Sequence of chain 1.A:
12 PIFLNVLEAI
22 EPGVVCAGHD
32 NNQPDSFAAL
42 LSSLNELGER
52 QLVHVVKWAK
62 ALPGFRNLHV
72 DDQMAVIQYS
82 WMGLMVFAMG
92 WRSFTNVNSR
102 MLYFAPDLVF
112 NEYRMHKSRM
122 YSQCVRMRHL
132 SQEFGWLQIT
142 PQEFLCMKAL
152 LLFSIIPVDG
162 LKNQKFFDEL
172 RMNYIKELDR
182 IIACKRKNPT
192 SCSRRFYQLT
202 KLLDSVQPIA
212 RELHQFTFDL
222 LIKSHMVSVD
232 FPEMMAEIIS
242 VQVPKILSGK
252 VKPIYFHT

The protein below binds the small molecule below.
Small molecule (SMILES): N#Cc1ccc(N2C(=O)[C@@H]3[C@H](O)CCN3C2=O)c2ccccc12

Binding-site contacts:
Ligand atom C12 contacts residue MET86 of chain 1.A at 3.6 Å (hydrophobic).
Ligand atom C18 contacts residue VAL87 of chain 1.A at 3.6 Å (hydrophobic).
Ligand atom C3 contacts residue THR218 of chain 1.A at 3.5 Å.
Ligand atom O11 contacts residue MET121 of chain 1.A at 3.7 Å.
Ligand atom N5 contacts residue THR218 of chain 1.A at 3.7 Å.
Ligand atom C3 contacts residue LEU42 of chain 1.A at 3.5 Å (hydrophobic).
Ligand atom C4 contacts residue MET121 of chain 1.A at 3.5 Å (hydrophobic).
Ligand atom C7 contacts residue MET83 of chain 1.A at 3.8 Å (hydrophobic).
Ligand atom C4 contacts residue PHE217 of chain 1.A at 3.7 Å (hydrophobic).
Ligand atom N23 contacts residue ARG93 of chain 1.A at 2.8 Å (salt-bridge).
Ligand atom C19 contacts residue MET128 of chain 1.A at 3.0 Å (hydrophobic).
Ligand atom C14 contacts residue LEU48 of chain 1.A at 3.8 Å (hydrophobic).
Ligand atom C17 contacts residue MET90 of chain 1.A at 3.6 Å (hydrophobic).
Ligand atom C18 contacts residue MET90 of chain 1.A at 3.7 Å (hydrophobic).
Ligand atom N23 contacts residue LEU48 of chain 1.A at 3.8 Å.
Ligand atom C18 contacts residue MET86 of chain 1.A at 3.3 Å (hydrophobic).
Ligand atom C22 contacts residue LEU48 of chain 1.A at 3.7 Å (hydrophobic).
Ligand atom C18 contacts residue MET128 of chain 1.A at 3.0 Å (hydrophobic).
Ligand atom O8 contacts residue MET86 of chain 1.A at 3.3 Å.
Ligand atom O8 contacts residue MET83 of chain 1.A at 3.5 Å.
Ligand atom O1 contacts residue ASN46 of chain 1.A at 2.5 Å (h-bond).
Ligand atom O8 contacts residue MET236 of chain 1.A at 2.8 Å.
Ligand atom O1 contacts residue LEU45 of chain 1.A at 3.3 Å.
Ligand atom N23 contacts residue GLN52 of chain 1.A at 3.5 Å (h-bond).
Ligand atom C16 contacts residue PHE105 of chain 1.A at 3.7 Å (hydrophobic).
Ligand atom C21 contacts residue MET86 of chain 1.A at 3.6 Å (hydrophobic).
Ligand atom C6 contacts residue THR218 of chain 1.A at 3.3 Å.
Ligand atom C2 contacts residue ASN46 of chain 1.A at 2.9 Å.
Ligand atom C3 contacts residue ASN46 of chain 1.A at 3.5 Å.
Ligand atom C14 contacts residue GLY49 of chain 1.A at 3.6 Å.
Ligand atom C14 contacts residue LEU45 of chain 1.A at 3.7 Å (hydrophobic).
Ligand atom C19 contacts residue LEU214 of chain 1.A at 3.7 Å (hydrophobic).
Ligand atom C7 contacts residue MET236 of chain 1.A at 3.6 Å (hydrophobic).
Ligand atom C2 contacts residue THR218 of chain 1.A at 3.8 Å.
Ligand atom C13 contacts residue GLY49 of chain 1.A at 3.6 Å.
Ligand atom C17 contacts residue MET86 of chain 1.A at 3.4 Å (hydrophobic).
Ligand atom C4 contacts residue THR218 of chain 1.A at 3.4 Å.
Ligand atom C13 contacts residue LEU45 of chain 1.A at 3.2 Å (hydrophobic).
Ligand atom N23 contacts residue PHE105 of chain 1.A at 3.4 Å (h-bond).
Ligand atom O11 contacts residue LEU45 of chain 1.A at 3.6 Å.